Binding-site contacts:
Ligand atom C4 contacts residue ASN203 of chain 1.A at 4.3 Å.
Ligand atom O7 contacts residue ALA206 of chain 1.A at 3.5 Å.
Ligand atom O7 contacts residue ASN203 of chain 1.A at 4.2 Å.
Ligand atom C7 contacts residue ALA206 of chain 1.A at 4.1 Å (hydrophobic).
Ligand atom C7 contacts residue ASN203 of chain 1.A at 3.9 Å.
Ligand atom O6 contacts residue ASN203 of chain 1.A at 4.4 Å.
Ligand atom N2 contacts residue ASN203 of chain 1.A at 2.9 Å (h-bond).
Ligand atom O3 contacts residue THR205 of chain 1.A at 4.4 Å.
Ligand atom O7 contacts residue THR205 of chain 1.A at 3.7 Å.
Ligand atom C3 contacts residue ASN203 of chain 1.A at 3.8 Å.
Ligand atom C1 contacts residue ASN203 of chain 1.A at 1.4 Å.
Ligand atom C8 contacts residue ALA206 of chain 1.A at 4.0 Å (hydrophobic).
Ligand atom C5 contacts residue ASN203 of chain 1.A at 3.7 Å.
Ligand atom C2 contacts residue ASN203 of chain 1.A at 2.5 Å.
Ligand atom C2 contacts residue THR205 of chain 1.A at 3.9 Å.
Ligand atom O5 contacts residue ASN203 of chain 1.A at 2.4 Å (h-bond).

Sequence of chain 1.A:
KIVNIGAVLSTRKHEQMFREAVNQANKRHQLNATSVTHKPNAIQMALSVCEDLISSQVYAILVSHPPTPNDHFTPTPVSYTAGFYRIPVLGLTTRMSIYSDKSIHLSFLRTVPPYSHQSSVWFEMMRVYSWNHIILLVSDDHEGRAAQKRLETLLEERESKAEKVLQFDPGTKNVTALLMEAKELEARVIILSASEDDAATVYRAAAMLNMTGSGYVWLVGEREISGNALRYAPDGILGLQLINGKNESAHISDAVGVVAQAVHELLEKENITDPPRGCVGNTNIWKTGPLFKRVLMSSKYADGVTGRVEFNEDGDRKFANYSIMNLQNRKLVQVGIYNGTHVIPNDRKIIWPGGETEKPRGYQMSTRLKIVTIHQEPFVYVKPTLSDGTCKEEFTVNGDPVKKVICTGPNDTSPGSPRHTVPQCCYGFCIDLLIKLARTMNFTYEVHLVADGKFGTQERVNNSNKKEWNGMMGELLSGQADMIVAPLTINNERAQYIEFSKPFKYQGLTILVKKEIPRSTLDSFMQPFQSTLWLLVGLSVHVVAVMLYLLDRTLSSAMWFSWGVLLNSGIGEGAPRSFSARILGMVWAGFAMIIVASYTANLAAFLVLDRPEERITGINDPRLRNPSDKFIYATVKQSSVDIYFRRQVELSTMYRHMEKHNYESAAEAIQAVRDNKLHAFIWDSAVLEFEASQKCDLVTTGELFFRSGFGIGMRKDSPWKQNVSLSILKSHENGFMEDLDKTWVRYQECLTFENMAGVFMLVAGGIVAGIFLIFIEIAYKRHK

The protein below binds the small molecule below.
Small molecule (SMILES): CC(=O)N[C@@H]1[C@@H](O)[C@H](O)[C@@H](CO)O[C@H]1O